Binding-site contacts:
Ligand atom C22 contacts residue PHE91 of chain 1.A at 3.7 Å (hydrophobic).
Ligand atom C24 contacts residue ARG94 of chain 1.A at 3.6 Å.
Ligand atom C24 contacts residue PHE91 of chain 1.A at 3.9 Å (hydrophobic).
Ligand atom C8 contacts residue CYS210 of chain 1.A at 3.3 Å (hydrophobic).
Ligand atom O2 contacts residue ARG94 of chain 1.A at 3.8 Å.
Ligand atom C23 contacts residue LEU104 of chain 1.A at 3.6 Å (hydrophobic).
Ligand atom C13 contacts residue PHE91 of chain 1.A at 3.9 Å (hydrophobic).
Ligand atom O3 contacts residue GLN53 of chain 1.A at 3.6 Å.
Ligand atom C21 contacts residue PHE91 of chain 1.A at 3.6 Å (hydrophobic).
Ligand atom C16 contacts residue ILE46 of chain 1.A at 3.6 Å (hydrophobic).
Ligand atom C18 contacts residue ASN84 of chain 1.A at 3.9 Å.
Ligand atom C19 contacts residue ALA50 of chain 1.A at 3.9 Å (hydrophobic).
Ligand atom C11 contacts residue CYS210 of chain 1.A at 3.9 Å (hydrophobic).
Ligand atom C23 contacts residue ILE46 of chain 1.A at 3.6 Å (hydrophobic).
Ligand atom C19 contacts residue PHE91 of chain 1.A at 3.9 Å (hydrophobic).
Ligand atom C2 contacts residue CYS210 of chain 1.A at 3.9 Å (hydrophobic).
Ligand atom C2 contacts residue ILE46 of chain 1.A at 3.9 Å (hydrophobic).
Ligand atom C5 contacts residue CYS210 of chain 1.A at 3.8 Å (hydrophobic).
Ligand atom C20 contacts residue PHE91 of chain 1.A at 3.9 Å (hydrophobic).
Ligand atom C26 contacts residue ALA50 of chain 1.A at 3.8 Å (hydrophobic).
Ligand atom C9 contacts residue ILE123 of chain 1.A at 3.7 Å (hydrophobic).
Ligand atom C18 contacts residue CYS210 of chain 1.A at 3.5 Å (hydrophobic).
Ligand atom C12 contacts residue CYS47 of chain 1.A at 3.9 Å (hydrophobic).
Ligand atom O2 contacts residue ALA105 of chain 1.A at 3.0 Å (h-bond).
Ligand atom C1 contacts residue CYS210 of chain 1.A at 3.7 Å (hydrophobic).
Ligand atom C7 contacts residue CYS210 of chain 1.A at 3.5 Å (hydrophobic).
Ligand atom C24 contacts residue ALA49 of chain 1.A at 3.9 Å (hydrophobic).
Ligand atom C25 contacts residue LEU214 of chain 1.A at 3.6 Å (hydrophobic).
Ligand atom O2 contacts residue ALA49 of chain 1.A at 3.1 Å.
Ligand atom O2 contacts residue LEU104 of chain 1.A at 3.4 Å.
Ligand atom C3 contacts residue CYS210 of chain 1.A at 3.4 Å (hydrophobic).
Ligand atom C20 contacts residue ALA50 of chain 1.A at 3.8 Å (hydrophobic).
Ligand atom O3 contacts residue PHE91 of chain 1.A at 3.8 Å.
Ligand atom O3 contacts residue ALA105 of chain 1.A at 3.3 Å.
Ligand atom C18 contacts residue TRP83 of chain 1.A at 3.7 Å (hydrophobic).
Ligand atom C24 contacts residue ALA105 of chain 1.A at 3.6 Å (hydrophobic).
Ligand atom O3 contacts residue ARG94 of chain 1.A at 2.9 Å (salt-bridge).
Ligand atom C5 contacts residue ILE46 of chain 1.A at 3.8 Å (hydrophobic).
Ligand atom C23 contacts residue ALA49 of chain 1.A at 3.8 Å (hydrophobic).
Ligand atom C26 contacts residue TRP83 of chain 1.A at 3.5 Å (hydrophobic).

Sequence of chain 1.A:
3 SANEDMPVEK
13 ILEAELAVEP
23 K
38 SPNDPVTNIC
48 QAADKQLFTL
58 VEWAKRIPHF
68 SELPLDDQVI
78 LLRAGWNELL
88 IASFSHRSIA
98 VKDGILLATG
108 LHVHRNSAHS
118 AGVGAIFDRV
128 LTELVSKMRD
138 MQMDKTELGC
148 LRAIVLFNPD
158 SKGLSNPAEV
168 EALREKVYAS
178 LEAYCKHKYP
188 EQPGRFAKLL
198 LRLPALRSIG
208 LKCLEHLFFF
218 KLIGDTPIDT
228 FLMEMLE

A protein and the small-molecule ligand that binds it are described below.
Small molecule (SMILES): CCCOc1cc2c(cc1/C(C)=C\C=C\C(C)=C\C(=O)O)C(C)(C)CCC2(C)C

Sequence of chain 2.A:
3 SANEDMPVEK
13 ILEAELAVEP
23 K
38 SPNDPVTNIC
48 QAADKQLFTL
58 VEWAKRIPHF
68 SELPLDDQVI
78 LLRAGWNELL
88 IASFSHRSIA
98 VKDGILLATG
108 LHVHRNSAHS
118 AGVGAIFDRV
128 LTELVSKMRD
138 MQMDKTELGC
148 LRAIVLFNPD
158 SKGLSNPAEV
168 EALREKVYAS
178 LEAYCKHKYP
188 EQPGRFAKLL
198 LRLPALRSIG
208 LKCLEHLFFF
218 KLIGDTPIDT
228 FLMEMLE